Sequence of chain 1.A:
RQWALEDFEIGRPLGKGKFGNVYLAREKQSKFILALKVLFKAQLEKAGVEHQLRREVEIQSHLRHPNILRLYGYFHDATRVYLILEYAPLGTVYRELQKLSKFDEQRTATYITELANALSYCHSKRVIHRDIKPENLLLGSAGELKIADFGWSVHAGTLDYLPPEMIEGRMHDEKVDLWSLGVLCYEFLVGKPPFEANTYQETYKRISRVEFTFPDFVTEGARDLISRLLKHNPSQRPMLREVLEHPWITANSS

Binding-site contacts:
Ligand atom N04 contacts residue ALA42 of chain 1.A at 3.9 Å.
Ligand atom C07 contacts residue ALA95 of chain 1.A at 3.8 Å (hydrophobic).
Ligand atom C27 contacts residue LEU21 of chain 1.A at 3.5 Å (hydrophobic).
Ligand atom C16 contacts residue LEU21 of chain 1.A at 3.7 Å (hydrophobic).
Ligand atom C14 contacts residue GLY98 of chain 1.A at 3.8 Å.
Ligand atom N22 contacts residue THR99 of chain 1.A at 3.9 Å.
Ligand atom C09 contacts residue GLY98 of chain 1.A at 3.8 Å.
Ligand atom C14 contacts residue PRO96 of chain 1.A at 3.2 Å (hydrophobic).
Ligand atom C02 contacts residue LEU145 of chain 1.A at 3.7 Å (hydrophobic).
Ligand atom N06 contacts residue TYR94 of chain 1.A at 3.7 Å.
Ligand atom N12 contacts residue GLY98 of chain 1.A at 3.8 Å.
Ligand atom N22 contacts residue GLU142 of chain 1.A at 3.6 Å.
Ligand atom N04 contacts residue ALA95 of chain 1.A at 3.1 Å (h-bond).
Ligand atom C13 contacts residue GLY98 of chain 1.A at 3.6 Å.
Ligand atom N04 contacts residue LEU21 of chain 1.A at 3.9 Å.
Ligand atom N15 contacts residue LEU21 of chain 1.A at 3.6 Å.
Ligand atom C27 contacts residue VAL29 of chain 1.A at 3.6 Å (hydrophobic).
Ligand atom N06 contacts residue LEU21 of chain 1.A at 3.7 Å.
Ligand atom C05 contacts residue LEU21 of chain 1.A at 3.5 Å (hydrophobic).
Ligand atom C14 contacts residue TYR94 of chain 1.A at 3.3 Å (hydrophobic).
Ligand atom C26 contacts residue GLY22 of chain 1.A at 3.6 Å.
Ligand atom C03 contacts residue GLU93 of chain 1.A at 3.5 Å.
Ligand atom C26 contacts residue LEU21 of chain 1.A at 3.7 Å (hydrophobic).
Ligand atom C17 contacts residue LEU145 of chain 1.A at 3.8 Å (hydrophobic).
Ligand atom C08 contacts residue GLY98 of chain 1.A at 3.6 Å.
Ligand atom C05 contacts residue ALA95 of chain 1.A at 3.6 Å (hydrophobic).
Ligand atom C27 contacts residue GLY22 of chain 1.A at 4.0 Å.
Ligand atom C21 contacts residue THR99 of chain 1.A at 3.9 Å.
Ligand atom C03 contacts residue ALA95 of chain 1.A at 3.9 Å (hydrophobic).
Ligand atom N04 contacts residue TYR94 of chain 1.A at 3.7 Å.
Ligand atom C14 contacts residue ALA95 of chain 1.A at 3.1 Å (hydrophobic).
Ligand atom N12 contacts residue ARG19 of chain 1.A at 3.6 Å.
Ligand atom N10 contacts residue GLY98 of chain 1.A at 3.9 Å.
Ligand atom C26 contacts residue VAL29 of chain 1.A at 3.5 Å (hydrophobic).
Ligand atom O25 contacts residue LEU21 of chain 1.A at 3.5 Å (h-bond).
Ligand atom N06 contacts residue ALA95 of chain 1.A at 2.8 Å (h-bond).
Ligand atom C03 contacts residue ALA42 of chain 1.A at 3.4 Å (hydrophobic).
Ligand atom N10 contacts residue ARG19 of chain 1.A at 3.5 Å (salt-bridge).
Ligand atom C11 contacts residue ARG19 of chain 1.A at 3.6 Å.
Ligand atom C03 contacts residue LEU145 of chain 1.A at 3.9 Å (hydrophobic).

The small molecule below binds the protein below.
Small molecule (SMILES): CC(=O)NC[C@@H]1CCN(c2c(Cl)cnc3[nH]c(-c4cn(C)nc4C)nc23)C1